Sequence of chain 1.A:
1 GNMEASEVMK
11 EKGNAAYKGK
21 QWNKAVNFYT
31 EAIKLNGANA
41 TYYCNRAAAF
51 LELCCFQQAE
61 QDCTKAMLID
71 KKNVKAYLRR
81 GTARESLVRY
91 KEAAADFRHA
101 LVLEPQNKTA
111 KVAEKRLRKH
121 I

The small molecule below binds the protein below.
Small molecule (SMILES): CSCC[C@H](NC(=O)[C@H](CCCCN)NC(=O)[C@H](CO)NC(=O)CN)C(=O)N[C@@H](CCC(=O)O)C(=O)N[C@@H](CCC(=O)O)C(=O)N[C@H](C(=O)N[C@@H](CC(=O)O)C(=O)O)C(C)C

Binding-site contacts:
Ligand atom OG contacts residue VAL74 of chain 1.A at 3.6 Å.
Ligand atom SD contacts residue THR82 of chain 1.A at 3.4 Å (h-bond).
Ligand atom N contacts residue LYS75 of chain 1.A at 3.7 Å.
Ligand atom OG contacts residue GLU104 of chain 1.A at 2.5 Å (salt-bridge).
Ligand atom C contacts residue ARG79 of chain 1.A at 3.6 Å.
Ligand atom CG contacts residue LYS75 of chain 1.A at 3.6 Å.
Ligand atom OXT contacts residue ASN14 of chain 1.A at 2.8 Å (h-bond).
Ligand atom CB contacts residue GLU104 of chain 1.A at 3.4 Å.
Ligand atom C contacts residue GLU104 of chain 1.A at 3.6 Å.
Ligand atom CG1 contacts residue TYR29 of chain 1.A at 3.7 Å (hydrophobic).
Ligand atom CA contacts residue GLU104 of chain 1.A at 3.7 Å.
Ligand atom O contacts residue ARG79 of chain 1.A at 2.7 Å (salt-bridge).
Ligand atom OXT contacts residue ASN45 of chain 1.A at 2.6 Å (h-bond).
Ligand atom C contacts residue ASN45 of chain 1.A at 3.6 Å.
Ligand atom C contacts residue LYS75 of chain 1.A at 3.6 Å.
Ligand atom CG2 contacts residue TYR29 of chain 1.A at 3.5 Å (hydrophobic).
Ligand atom N contacts residue GLU104 of chain 1.A at 2.8 Å (salt-bridge).
Ligand atom O contacts residue ARG79 of chain 1.A at 2.9 Å (salt-bridge).
Ligand atom O contacts residue ASN107 of chain 1.A at 3.2 Å (h-bond).
Ligand atom OD2 contacts residue LYS75 of chain 1.A at 2.9 Å (salt-bridge).
Ligand atom CA contacts residue GLU104 of chain 1.A at 3.5 Å.
Ligand atom CB contacts residue TYR29 of chain 1.A at 3.6 Å (hydrophobic).
Ligand atom C contacts residue ASN45 of chain 1.A at 3.7 Å.
Ligand atom C contacts residue LYS10 of chain 1.A at 3.8 Å.
Ligand atom CA contacts residue ASN45 of chain 1.A at 3.5 Å.
Ligand atom CG1 contacts residue TYR17 of chain 1.A at 3.8 Å (hydrophobic).
Ligand atom O contacts residue LYS10 of chain 1.A at 3.1 Å (salt-bridge).
Ligand atom CB contacts residue ASN45 of chain 1.A at 3.5 Å.
Ligand atom C contacts residue ARG79 of chain 1.A at 3.7 Å.
Ligand atom CG2 contacts residue ASN14 of chain 1.A at 3.4 Å.
Ligand atom OXT contacts residue LYS10 of chain 1.A at 3.5 Å (salt-bridge).
Ligand atom CB contacts residue THR41 of chain 1.A at 3.7 Å.
Ligand atom C contacts residue ASN14 of chain 1.A at 3.4 Å.
Ligand atom CB contacts residue ASN107 of chain 1.A at 3.7 Å.
Ligand atom O contacts residue TYR17 of chain 1.A at 3.4 Å.
Ligand atom O contacts residue LYS75 of chain 1.A at 2.8 Å (salt-bridge).
Ligand atom OD1 contacts residue LYS75 of chain 1.A at 3.7 Å.
Ligand atom O contacts residue LYS75 of chain 1.A at 2.6 Å (salt-bridge).
Ligand atom N contacts residue ASN45 of chain 1.A at 3.0 Å (h-bond).
Ligand atom CB contacts residue ASN14 of chain 1.A at 3.6 Å.